Binding-site contacts:
Ligand atom O2G contacts residue GLN616 of chain 1.A at 2.9 Å (h-bond).
Ligand atom C1' contacts residue ARG532 of chain 1.A at 4.0 Å.
Ligand atom C4 contacts residue TYR670 of chain 1.A at 4.0 Å (hydrophobic).
Ligand atom O2B contacts residue TYR614 of chain 1.A at 3.4 Å (h-bond).
Ligand atom C3' contacts residue TYR670 of chain 1.A at 3.6 Å (hydrophobic).
Ligand atom O2B contacts residue MG1 of chain 1.C at 2.2 Å.
Ligand atom C2' contacts residue TYR670 of chain 1.A at 3.4 Å (hydrophobic).
Ligand atom O3G contacts residue ASP613 of chain 1.A at 4.0 Å.
Ligand atom PG contacts residue LYS666 of chain 1.A at 3.4 Å.
Ligand atom O2B contacts residue ASP814 of chain 1.A at 3.5 Å (salt-bridge).
Ligand atom O1B contacts residue TYR670 of chain 1.A at 3.1 Å (h-bond).
Ligand atom PB contacts residue MG1 of chain 1.C at 3.6 Å.
Ligand atom C2 contacts residue TYR670 of chain 1.A at 3.8 Å (hydrophobic).
Ligand atom C1' contacts residue GLU618 of chain 1.A at 3.5 Å.
Ligand atom PG contacts residue ARG662 of chain 1.A at 3.6 Å.
Ligand atom N3 contacts residue TYR674 of chain 1.A at 3.6 Å.
Ligand atom O1G contacts residue ARG662 of chain 1.A at 2.4 Å (salt-bridge).
Ligand atom C5 contacts residue TYR670 of chain 1.A at 3.9 Å (hydrophobic).
Ligand atom C2 contacts residue TYR674 of chain 1.A at 3.3 Å (hydrophobic).
Ligand atom O4' contacts residue ARG532 of chain 1.A at 3.9 Å.
Ligand atom N1 contacts residue TYR670 of chain 1.A at 3.6 Å.
Ligand atom O3B contacts residue LYS666 of chain 1.A at 2.6 Å (salt-bridge).
Ligand atom N6 contacts residue GLN667 of chain 1.A at 2.9 Å (h-bond).
Ligand atom C2' contacts residue GLU618 of chain 1.A at 3.0 Å.
Ligand atom PA contacts residue LYS666 of chain 1.A at 3.8 Å.
Ligand atom C5' contacts residue ASP814 of chain 1.A at 3.9 Å.
Ligand atom O2A contacts residue MG1 of chain 1.C at 3.2 Å.
Ligand atom O2B contacts residue GLN616 of chain 1.A at 3.7 Å.
Ligand atom O3A contacts residue LYS666 of chain 1.A at 3.4 Å (salt-bridge).
Ligand atom O1B contacts residue PHE642 of chain 1.A at 3.5 Å.
Ligand atom O2G contacts residue ARG662 of chain 1.A at 2.9 Å (salt-bridge).
Ligand atom O1G contacts residue LYS666 of chain 1.A at 3.0 Å (salt-bridge).
Ligand atom O1A contacts residue LYS666 of chain 1.A at 3.3 Å (salt-bridge).
Ligand atom O1B contacts residue GLN616 of chain 1.A at 3.2 Å.
Ligand atom C6 contacts residue TYR670 of chain 1.A at 3.8 Å (hydrophobic).
Ligand atom O3B contacts residue PHE642 of chain 1.A at 3.9 Å.
Ligand atom N3 contacts residue GLU618 of chain 1.A at 3.8 Å.
Ligand atom O3G contacts residue LYS849 of chain 1.A at 3.8 Å.
Ligand atom O3G contacts residue MG1 of chain 1.C at 3.0 Å.
Ligand atom PB contacts residue LYS666 of chain 1.A at 3.6 Å.

Sequence of chain 1.A:
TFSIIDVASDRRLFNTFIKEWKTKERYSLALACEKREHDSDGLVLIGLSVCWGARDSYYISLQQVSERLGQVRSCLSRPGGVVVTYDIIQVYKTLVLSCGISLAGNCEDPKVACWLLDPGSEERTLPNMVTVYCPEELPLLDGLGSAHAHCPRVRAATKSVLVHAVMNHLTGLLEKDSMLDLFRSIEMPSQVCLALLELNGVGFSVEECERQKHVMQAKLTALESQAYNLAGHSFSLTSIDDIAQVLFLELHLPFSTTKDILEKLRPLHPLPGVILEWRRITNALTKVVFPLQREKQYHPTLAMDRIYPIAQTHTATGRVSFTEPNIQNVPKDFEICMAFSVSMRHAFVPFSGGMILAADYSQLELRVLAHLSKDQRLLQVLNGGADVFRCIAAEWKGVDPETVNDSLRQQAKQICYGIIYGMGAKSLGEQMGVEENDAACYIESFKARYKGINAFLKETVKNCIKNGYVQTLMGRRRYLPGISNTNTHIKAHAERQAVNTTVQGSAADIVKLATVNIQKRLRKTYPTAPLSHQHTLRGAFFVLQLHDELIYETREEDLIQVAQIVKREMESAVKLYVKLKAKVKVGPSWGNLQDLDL

This small molecule binds to this protein.
Small molecule (SMILES): Nc1ncnc2c1ncn2[C@H]1CC[C@@H](CO[P](=O)(O)O[P](=O)(O)OP(=O)(O)O)O1